This small molecule binds to this protein.
Small molecule (SMILES): O=C(O)[C@@](O)(COP(=O)(O)O)[C@H](O)[C@H](O)COP(=O)(O)O

Sequence of chain 1.B:
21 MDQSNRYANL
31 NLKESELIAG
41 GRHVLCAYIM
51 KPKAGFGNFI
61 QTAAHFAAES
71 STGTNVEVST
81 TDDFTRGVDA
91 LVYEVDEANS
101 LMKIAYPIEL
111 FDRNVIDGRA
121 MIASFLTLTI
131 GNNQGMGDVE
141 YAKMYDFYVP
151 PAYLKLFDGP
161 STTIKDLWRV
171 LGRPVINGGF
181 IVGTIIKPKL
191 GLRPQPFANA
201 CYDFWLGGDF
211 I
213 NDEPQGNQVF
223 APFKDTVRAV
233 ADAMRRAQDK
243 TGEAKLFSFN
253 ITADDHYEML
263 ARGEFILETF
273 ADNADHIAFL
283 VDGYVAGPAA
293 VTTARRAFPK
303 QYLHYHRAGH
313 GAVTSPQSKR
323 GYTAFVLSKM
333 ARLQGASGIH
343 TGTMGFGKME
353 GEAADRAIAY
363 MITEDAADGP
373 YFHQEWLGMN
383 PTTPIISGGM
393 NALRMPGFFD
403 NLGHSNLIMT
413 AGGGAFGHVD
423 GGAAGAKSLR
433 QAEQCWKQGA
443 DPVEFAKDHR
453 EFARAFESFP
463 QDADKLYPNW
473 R

Sequence of chain 1.A:
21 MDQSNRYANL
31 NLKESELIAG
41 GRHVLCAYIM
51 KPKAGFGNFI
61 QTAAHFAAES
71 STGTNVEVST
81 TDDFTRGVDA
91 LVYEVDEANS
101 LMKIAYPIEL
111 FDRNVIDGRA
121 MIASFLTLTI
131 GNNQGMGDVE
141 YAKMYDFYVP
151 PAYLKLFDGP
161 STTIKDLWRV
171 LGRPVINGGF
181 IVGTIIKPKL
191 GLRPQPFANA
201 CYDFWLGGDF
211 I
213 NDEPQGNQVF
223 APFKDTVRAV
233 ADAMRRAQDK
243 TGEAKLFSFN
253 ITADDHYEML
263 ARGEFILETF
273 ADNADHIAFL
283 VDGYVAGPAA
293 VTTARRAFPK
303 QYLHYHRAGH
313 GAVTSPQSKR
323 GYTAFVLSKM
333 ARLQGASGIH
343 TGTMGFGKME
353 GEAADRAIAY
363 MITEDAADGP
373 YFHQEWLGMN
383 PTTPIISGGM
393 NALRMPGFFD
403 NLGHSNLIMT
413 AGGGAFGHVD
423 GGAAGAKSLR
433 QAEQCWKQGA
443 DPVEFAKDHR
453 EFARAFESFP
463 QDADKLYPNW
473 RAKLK

Binding-site contacts:
Ligand atom C5 contacts residue ASN132 of chain 1.B at 3.4 Å.
Ligand atom C contacts residue LYS187 of chain 1.A at 3.4 Å.
Ligand atom O2 contacts residue KCX212 of chain 1.A at 2.9 Å (h-bond).
Ligand atom O1P contacts residue GLY414 of chain 1.A at 3.3 Å.
Ligand atom O3P contacts residue GLY391 of chain 1.A at 3.0 Å (h-bond).
Ligand atom O2 contacts residue LYS187 of chain 1.A at 3.2 Å (salt-bridge).
Ligand atom O3 contacts residue GLU215 of chain 1.A at 2.9 Å (salt-bridge).
Ligand atom O6 contacts residue LYS189 of chain 1.A at 2.8 Å (salt-bridge).
Ligand atom O2 contacts residue ASP214 of chain 1.A at 3.4 Å (salt-bridge).
Ligand atom O6P contacts residue ARG309 of chain 1.A at 3.0 Å (salt-bridge).
Ligand atom O4 contacts residue SER389 of chain 1.A at 3.1 Å (h-bond).
Ligand atom O1P contacts residue GLY415 of chain 1.A at 2.8 Å (h-bond).
Ligand atom C2 contacts residue MG1 of chain 1.H at 2.9 Å.
Ligand atom O3P contacts residue THR74 of chain 1.B at 3.0 Å (h-bond).
Ligand atom C contacts residue MG1 of chain 1.H at 2.9 Å.
Ligand atom O6 contacts residue ASP214 of chain 1.A at 3.1 Å (salt-bridge).
Ligand atom O1P contacts residue LYS187 of chain 1.A at 3.4 Å.
Ligand atom O3 contacts residue HIS308 of chain 1.A at 2.9 Å (h-bond).
Ligand atom O6 contacts residue ASN132 of chain 1.B at 3.4 Å (h-bond).
Ligand atom O3 contacts residue KCX212 of chain 1.A at 2.8 Å (h-bond).
Ligand atom O3P contacts residue LYS350 of chain 1.A at 2.8 Å (salt-bridge).
Ligand atom O3 contacts residue ASN132 of chain 1.B at 2.9 Å (h-bond).
Ligand atom O6 contacts residue MG1 of chain 1.H at 2.2 Å.
Ligand atom O7 contacts residue GLU69 of chain 1.B at 3.5 Å (salt-bridge).
Ligand atom O5P contacts residue HIS342 of chain 1.A at 3.0 Å (h-bond).
Ligand atom C3 contacts residue MG1 of chain 1.H at 3.2 Å.
Ligand atom C3 contacts residue KCX212 of chain 1.A at 3.1 Å.
Ligand atom O4P contacts residue ARG309 of chain 1.A at 3.0 Å (salt-bridge).
Ligand atom O1P contacts residue THR74 of chain 1.B at 3.2 Å (h-bond).
Ligand atom O6 contacts residue LYS187 of chain 1.A at 3.2 Å (salt-bridge).
Ligand atom O6 contacts residue GLU215 of chain 1.A at 3.2 Å (salt-bridge).
Ligand atom O4 contacts residue GLY390 of chain 1.A at 3.1 Å.
Ligand atom O2P contacts residue GLY414 of chain 1.A at 3.1 Å (h-bond).
Ligand atom O1 contacts residue LYS187 of chain 1.A at 3.2 Å (salt-bridge).
Ligand atom O2 contacts residue ILE185 of chain 1.A at 3.4 Å.
Ligand atom C4 contacts residue ASN132 of chain 1.B at 3.4 Å.
Ligand atom O7 contacts residue LYS350 of chain 1.A at 2.9 Å (salt-bridge).
Ligand atom O3 contacts residue MG1 of chain 1.H at 2.3 Å.
Ligand atom O5P contacts residue SER389 of chain 1.A at 3.5 Å (h-bond).
Ligand atom O2 contacts residue MG1 of chain 1.H at 2.3 Å.